Binding-site contacts:
Ligand atom C9 contacts residue THR91 of chain 2.A at 3.7 Å.
Ligand atom C3 contacts residue TYR61 of chain 2.A at 3.3 Å (hydrophobic).
Ligand atom C2 contacts residue THR143 of chain 2.A at 3.4 Å.
Ligand atom C9 contacts residue ARG96 of chain 2.A at 3.5 Å.
Ligand atom N4 contacts residue GLU193 of chain 2.A at 2.8 Å (salt-bridge).
Ligand atom O2 contacts residue THR143 of chain 2.A at 3.0 Å (h-bond).
Ligand atom C7 contacts residue TYR61 of chain 2.A at 3.7 Å (hydrophobic).
Ligand atom N1 contacts residue GLU193 of chain 2.A at 3.7 Å.
Ligand atom O4 contacts residue ARG96 of chain 2.A at 2.9 Å (salt-bridge).
Ligand atom O4 contacts residue SER142 of chain 2.A at 2.9 Å (h-bond).
Ligand atom N4 contacts residue TYR220 of chain 2.A at 3.7 Å.
Ligand atom O1 contacts residue GLU193 of chain 2.A at 2.9 Å (salt-bridge).
Ligand atom O3 contacts residue LEU90 of chain 2.A at 3.5 Å.
Ligand atom O4 contacts residue TYR61 of chain 2.A at 3.3 Å.
Ligand atom C6 contacts residue MET196 of chain 2.A at 3.8 Å (hydrophobic).
Ligand atom O1 contacts residue LEU192 of chain 2.A at 3.3 Å.
Ligand atom O3 contacts residue ARG96 of chain 2.A at 2.8 Å (salt-bridge).
Ligand atom O2 contacts residue SER142 of chain 2.A at 3.1 Å (h-bond).
Ligand atom C8 contacts residue THR91 of chain 2.A at 3.5 Å.
Ligand atom C1 contacts residue LEU138 of chain 2.A at 3.6 Å (hydrophobic).
Ligand atom C2 contacts residue GLU193 of chain 2.A at 3.7 Å.
Ligand atom O2 contacts residue GLY141 of chain 2.A at 3.7 Å.
Ligand atom O3 contacts residue TYR61 of chain 2.A at 3.6 Å.
Ligand atom N1 contacts residue THR143 of chain 2.A at 2.8 Å (h-bond).
Ligand atom C2 contacts residue LEU138 of chain 2.A at 3.8 Å (hydrophobic).
Ligand atom C9 contacts residue TYR61 of chain 2.A at 3.7 Å (hydrophobic).
Ligand atom O3 contacts residue THR91 of chain 2.A at 2.9 Å (h-bond).
Ligand atom C8 contacts residue GLU193 of chain 2.A at 3.4 Å.
Ligand atom C9 contacts residue SER142 of chain 2.A at 3.4 Å.
Ligand atom C3 contacts residue GLU193 of chain 2.A at 3.6 Å.
Ligand atom N4 contacts residue PRO89 of chain 2.A at 2.8 Å (h-bond).
Ligand atom C4 contacts residue GLU193 of chain 2.A at 3.2 Å.
Ligand atom O4 contacts residue GLY141 of chain 2.A at 3.5 Å.
Ligand atom N4 contacts residue THR91 of chain 2.A at 2.8 Å (h-bond).
Ligand atom C1 contacts residue GLU193 of chain 2.A at 3.7 Å.
Ligand atom N2 contacts residue GLU193 of chain 2.A at 3.4 Å (salt-bridge).
Ligand atom C8 contacts residue SER142 of chain 2.A at 3.2 Å.
Ligand atom N1 contacts residue LEU138 of chain 2.A at 3.5 Å.
Ligand atom C5 contacts residue GLU193 of chain 2.A at 3.3 Å.
Ligand atom O3 contacts residue PRO89 of chain 2.A at 3.7 Å.

Sequence of chain 2.A:
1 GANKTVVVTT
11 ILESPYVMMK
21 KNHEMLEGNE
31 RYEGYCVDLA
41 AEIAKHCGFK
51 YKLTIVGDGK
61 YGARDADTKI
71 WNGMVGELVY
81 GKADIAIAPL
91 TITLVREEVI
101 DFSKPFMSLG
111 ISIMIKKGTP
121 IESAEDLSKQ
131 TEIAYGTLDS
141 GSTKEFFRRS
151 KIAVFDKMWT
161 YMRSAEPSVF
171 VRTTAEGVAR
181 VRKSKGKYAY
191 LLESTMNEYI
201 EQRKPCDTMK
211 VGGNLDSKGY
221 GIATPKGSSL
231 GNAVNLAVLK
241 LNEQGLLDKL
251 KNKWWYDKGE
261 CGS

A protein and the small-molecule ligand that binds it are described below.
Small molecule (SMILES): N[C@@H](Cn1c2c(c(=O)[nH]c1=O)COC2)C(=O)O